Sequence of chain 8.A:
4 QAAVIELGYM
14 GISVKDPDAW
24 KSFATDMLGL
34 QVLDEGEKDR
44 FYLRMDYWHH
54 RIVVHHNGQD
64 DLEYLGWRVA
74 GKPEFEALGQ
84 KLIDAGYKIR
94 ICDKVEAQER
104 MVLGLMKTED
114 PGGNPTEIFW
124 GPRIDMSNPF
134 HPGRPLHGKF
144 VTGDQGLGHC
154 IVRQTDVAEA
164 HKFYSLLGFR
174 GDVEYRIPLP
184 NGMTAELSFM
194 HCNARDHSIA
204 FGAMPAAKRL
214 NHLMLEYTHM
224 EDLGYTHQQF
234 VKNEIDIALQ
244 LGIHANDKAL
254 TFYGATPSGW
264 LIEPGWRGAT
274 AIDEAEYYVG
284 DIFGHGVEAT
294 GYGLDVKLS

Binding-site contacts:
Ligand atom C3 contacts residue ALA197 of chain 8.A at 4.2 Å (hydrophobic).
Ligand atom C3 contacts residue ASN196 of chain 8.A at 3.7 Å.
Ligand atom C contacts residue ASP276 of chain 8.A at 3.4 Å.
Ligand atom C4 contacts residue ALA197 of chain 8.A at 3.7 Å (hydrophobic).
Ligand atom C contacts residue ILE275 of chain 8.A at 4.0 Å (hydrophobic).
Ligand atom C2 contacts residue ASN196 of chain 8.A at 4.0 Å.
Ligand atom O3 contacts residue CYS195 of chain 8.A at 4.1 Å.
Ligand atom C1 contacts residue ASP276 of chain 8.A at 4.3 Å.
Ligand atom C6 contacts residue ASN196 of chain 8.A at 4.3 Å.
Ligand atom O3 contacts residue ASN196 of chain 8.A at 3.6 Å.
Ligand atom C contacts residue HIS194 of chain 8.A at 3.7 Å.
Ligand atom C contacts residue ALA274 of chain 8.A at 3.3 Å (hydrophobic).
Ligand atom O4 contacts residue ASN196 of chain 8.A at 3.9 Å.
Ligand atom C6 contacts residue THR273 of chain 8.A at 4.3 Å.
Ligand atom C1 contacts residue ALA274 of chain 8.A at 4.0 Å (hydrophobic).
Ligand atom O4 contacts residue ALA197 of chain 8.A at 3.7 Å.
Ligand atom C6 contacts residue ALA274 of chain 8.A at 3.8 Å (hydrophobic).
Ligand atom C1 contacts residue ASN196 of chain 8.A at 4.1 Å.
Ligand atom C4 contacts residue ASN196 of chain 8.A at 3.6 Å.
Ligand atom C1 contacts residue HIS194 of chain 8.A at 4.3 Å.
Ligand atom C2 contacts residue HIS194 of chain 8.A at 4.0 Å.
Ligand atom C5 contacts residue ASN196 of chain 8.A at 4.0 Å.
Ligand atom C2 contacts residue ASP276 of chain 8.A at 4.3 Å.
Ligand atom C5 contacts residue ALA197 of chain 8.A at 3.7 Å (hydrophobic).
Ligand atom C6 contacts residue ALA197 of chain 8.A at 4.2 Å (hydrophobic).

The protein below binds the small molecule below.
Small molecule (SMILES): Cc1ccc(O)c(O)c1